Sequence of chain 1.A:
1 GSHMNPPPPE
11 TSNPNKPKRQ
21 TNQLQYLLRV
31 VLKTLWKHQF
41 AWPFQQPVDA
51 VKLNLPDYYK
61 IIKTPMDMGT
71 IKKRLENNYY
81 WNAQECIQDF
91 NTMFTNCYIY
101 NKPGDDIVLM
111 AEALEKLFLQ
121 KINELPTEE

Binding-site contacts:
Ligand atom O1 contacts residue LEU55 of chain 1.A at 3.9 Å.
Ligand atom C3 contacts residue ILE107 of chain 1.A at 3.9 Å (hydrophobic).
Ligand atom C1 contacts residue LEU55 of chain 1.A at 4.2 Å (hydrophobic).
Ligand atom BR1 contacts residue VAL48 of chain 1.A at 4.3 Å.
Ligand atom C4 contacts residue VAL48 of chain 1.A at 4.1 Å (hydrophobic).
Ligand atom C2 contacts residue LEU55 of chain 1.A at 4.1 Å (hydrophobic).
Ligand atom C2 contacts residue ASN101 of chain 1.A at 3.4 Å.
Ligand atom C4 contacts residue ILE107 of chain 1.A at 3.4 Å (hydrophobic).
Ligand atom C6 contacts residue ILE107 of chain 1.A at 3.7 Å (hydrophobic).
Ligand atom C3 contacts residue TYR100 of chain 1.A at 3.9 Å (hydrophobic).
Ligand atom O1 contacts residue TYR100 of chain 1.A at 3.8 Å.
Ligand atom C2 contacts residue TYR100 of chain 1.A at 4.2 Å (hydrophobic).
Ligand atom N1 contacts residue ILE107 of chain 1.A at 4.1 Å.
Ligand atom C5 contacts residue VAL48 of chain 1.A at 3.5 Å (hydrophobic).
Ligand atom O1 contacts residue ASN101 of chain 1.A at 2.8 Å (h-bond).
Ligand atom C6 contacts residue VAL48 of chain 1.A at 4.2 Å (hydrophobic).
Ligand atom C3 contacts residue ASN101 of chain 1.A at 3.0 Å.
Ligand atom C4 contacts residue TYR58 of chain 1.A at 4.0 Å (hydrophobic).
Ligand atom BR1 contacts residue ASN101 of chain 1.A at 3.9 Å.
Ligand atom C2 contacts residue ILE107 of chain 1.A at 4.2 Å (hydrophobic).
Ligand atom C3 contacts residue TYR58 of chain 1.A at 4.0 Å (hydrophobic).
Ligand atom N1 contacts residue LEU53 of chain 1.A at 4.0 Å.
Ligand atom C4 contacts residue ASN101 of chain 1.A at 3.8 Å.
Ligand atom BR1 contacts residue CYS97 of chain 1.A at 3.8 Å.
Ligand atom BR1 contacts residue TYR58 of chain 1.A at 3.2 Å.
Ligand atom C1 contacts residue ASN101 of chain 1.A at 3.5 Å.
Ligand atom BR1 contacts residue ILE107 of chain 1.A at 4.1 Å.
Ligand atom N1 contacts residue LEU55 of chain 1.A at 4.0 Å.
Ligand atom C6 contacts residue LEU53 of chain 1.A at 3.8 Å (hydrophobic).
Ligand atom C5 contacts residue ILE107 of chain 1.A at 3.4 Å (hydrophobic).

The small molecule below binds the protein below.
Small molecule (SMILES): COc1cc(Br)ccn1